This protein binds this small molecule.
Small molecule (SMILES): C[C@H](CCC(=O)O)[C@H]1CC[C@H]2[C@@H]3[C@H](O)C[C@@H]4C[C@H](O)CC[C@]4(C)[C@H]3C[C@H](O)[C@]12C

Sequence of chain 1.J:
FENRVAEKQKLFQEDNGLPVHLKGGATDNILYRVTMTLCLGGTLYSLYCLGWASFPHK

Binding-site contacts:
Ligand atom C24 contacts residue PHE1 of chain 1.J at 3.9 Å (hydrophobic).
Ligand atom C24 contacts residue ARG156 of chain 1.C at 3.5 Å.
Ligand atom C15 contacts residue LYS157 of chain 1.C at 3.6 Å.
Ligand atom C6 contacts residue PHE164 of chain 1.C at 4.2 Å (hydrophobic).
Ligand atom O25 contacts residue PHE1 of chain 1.J at 3.5 Å (h-bond).
Ligand atom O26 contacts residue PHE1 of chain 1.J at 3.6 Å (h-bond).
Ligand atom C18 contacts residue LEU223 of chain 1.C at 3.7 Å (hydrophobic).
Ligand atom C19 contacts residue PHE219 of chain 1.C at 4.1 Å (hydrophobic).
Ligand atom O7 contacts residue GLN161 of chain 1.C at 3.6 Å.
Ligand atom C7 contacts residue GLN161 of chain 1.C at 4.1 Å.
Ligand atom C18 contacts residue LEU160 of chain 1.C at 3.4 Å (hydrophobic).
Ligand atom O26 contacts residue ARG156 of chain 1.C at 4.2 Å.
Ligand atom C19 contacts residue PHE164 of chain 1.C at 3.4 Å (hydrophobic).
Ligand atom C10 contacts residue PHE164 of chain 1.C at 4.4 Å (hydrophobic).
Ligand atom O25 contacts residue ARG156 of chain 1.C at 3.0 Å (salt-bridge).
Ligand atom C5 contacts residue PHE164 of chain 1.C at 3.8 Å (hydrophobic).
Ligand atom C6 contacts residue GLN161 of chain 1.C at 3.9 Å.
Ligand atom C23 contacts residue ARG156 of chain 1.C at 3.2 Å.
Ligand atom C16 contacts residue LYS157 of chain 1.C at 3.6 Å.
Ligand atom C4 contacts residue PHE164 of chain 1.C at 4.4 Å (hydrophobic).
Ligand atom C13 contacts residue LEU160 of chain 1.C at 4.3 Å (hydrophobic).
Ligand atom C14 contacts residue LEU160 of chain 1.C at 4.1 Å (hydrophobic).
Ligand atom C15 contacts residue LEU160 of chain 1.C at 4.3 Å (hydrophobic).

Sequence of chain 1.C:
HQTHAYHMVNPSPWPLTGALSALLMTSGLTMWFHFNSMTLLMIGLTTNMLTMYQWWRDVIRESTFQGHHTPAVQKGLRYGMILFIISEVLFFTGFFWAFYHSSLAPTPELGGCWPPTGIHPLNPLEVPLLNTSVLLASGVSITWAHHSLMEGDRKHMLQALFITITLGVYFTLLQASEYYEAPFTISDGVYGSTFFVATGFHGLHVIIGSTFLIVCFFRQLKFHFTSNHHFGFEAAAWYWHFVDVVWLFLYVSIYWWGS